A protein and the small-molecule ligand that binds it are described below.
Small molecule (SMILES): CC(=O)N[C@@H]1[C@@H](O)[C@H](O)[C@@H](CO)O[C@H]1O

Binding-site contacts:
Ligand atom O6 contacts residue LEU251 of chain 1.M at 3.5 Å.
Ligand atom C2 contacts residue ASN253 of chain 1.M at 2.5 Å.
Ligand atom C5 contacts residue ASN253 of chain 1.M at 3.6 Å.
Ligand atom C6 contacts residue LEU251 of chain 1.M at 3.7 Å (hydrophobic).
Ligand atom O3 contacts residue GLN128 of chain 1.M at 4.4 Å.
Ligand atom C7 contacts residue VAL205 of chain 1.M at 4.4 Å (hydrophobic).
Ligand atom C2 contacts residue SER207 of chain 1.M at 3.3 Å.
Ligand atom N2 contacts residue SER207 of chain 1.M at 3.5 Å (h-bond).
Ligand atom O7 contacts residue ASN253 of chain 1.M at 3.7 Å.
Ligand atom C7 contacts residue ASN253 of chain 1.M at 3.5 Å.
Ligand atom O3 contacts residue SER207 of chain 1.M at 3.6 Å.
Ligand atom O5 contacts residue ASN253 of chain 1.M at 2.3 Å (h-bond).
Ligand atom C1 contacts residue SER207 of chain 1.M at 4.4 Å.
Ligand atom N2 contacts residue ASN253 of chain 1.M at 2.9 Å (h-bond).
Ligand atom C8 contacts residue VAL205 of chain 1.M at 3.6 Å (hydrophobic).
Ligand atom C3 contacts residue SER207 of chain 1.M at 4.1 Å.
Ligand atom C1 contacts residue ASN253 of chain 1.M at 1.4 Å.
Ligand atom C3 contacts residue ASN253 of chain 1.M at 3.8 Å.
Ligand atom O5 contacts residue LEU251 of chain 1.M at 4.4 Å.
Ligand atom C4 contacts residue ASN253 of chain 1.M at 4.2 Å.
Ligand atom C8 contacts residue THR255 of chain 1.M at 4.0 Å.
Ligand atom N2 contacts residue VAL205 of chain 1.M at 4.0 Å.

Sequence of chain 1.M:
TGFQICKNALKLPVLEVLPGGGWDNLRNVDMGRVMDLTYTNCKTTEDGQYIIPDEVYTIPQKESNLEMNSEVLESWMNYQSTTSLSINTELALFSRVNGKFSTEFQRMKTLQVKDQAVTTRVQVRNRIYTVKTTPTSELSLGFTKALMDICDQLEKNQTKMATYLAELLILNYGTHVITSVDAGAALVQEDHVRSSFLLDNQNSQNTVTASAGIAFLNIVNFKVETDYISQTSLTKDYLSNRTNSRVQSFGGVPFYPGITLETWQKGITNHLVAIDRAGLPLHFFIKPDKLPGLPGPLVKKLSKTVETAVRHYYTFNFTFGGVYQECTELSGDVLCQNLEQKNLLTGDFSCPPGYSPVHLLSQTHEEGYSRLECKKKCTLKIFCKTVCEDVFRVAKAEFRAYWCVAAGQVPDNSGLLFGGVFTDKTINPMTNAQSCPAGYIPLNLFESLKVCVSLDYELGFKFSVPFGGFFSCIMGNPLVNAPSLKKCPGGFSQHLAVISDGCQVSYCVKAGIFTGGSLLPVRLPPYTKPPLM